Sequence of chain 33.B:
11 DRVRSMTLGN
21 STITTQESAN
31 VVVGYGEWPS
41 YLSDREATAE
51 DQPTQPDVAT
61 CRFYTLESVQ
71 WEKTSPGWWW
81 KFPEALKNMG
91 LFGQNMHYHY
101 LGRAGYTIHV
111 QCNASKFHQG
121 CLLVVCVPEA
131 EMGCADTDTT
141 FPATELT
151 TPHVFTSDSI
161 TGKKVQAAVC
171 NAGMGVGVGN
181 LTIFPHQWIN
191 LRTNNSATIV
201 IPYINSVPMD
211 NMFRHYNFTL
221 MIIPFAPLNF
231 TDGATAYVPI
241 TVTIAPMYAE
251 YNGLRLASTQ

Sequence of chain 33.D:
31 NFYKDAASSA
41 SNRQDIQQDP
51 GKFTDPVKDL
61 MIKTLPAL

Binding-site contacts:
Ligand atom C8 contacts residue TRP38 of chain 33.B at 4.1 Å (hydrophobic).
Ligand atom C6 contacts residue TRP38 of chain 33.B at 3.9 Å (hydrophobic).
Ligand atom N3 contacts residue TRP38 of chain 33.B at 4.3 Å.
Ligand atom O6 contacts residue LYS58 of chain 33.D at 4.2 Å.
Ligand atom N1 contacts residue LYS58 of chain 33.D at 4.0 Å.
Ligand atom O6 contacts residue TRP38 of chain 33.B at 3.7 Å.
Ligand atom N1 contacts residue TRP38 of chain 33.B at 4.1 Å.
Ligand atom C5 contacts residue TRP38 of chain 33.B at 3.9 Å (hydrophobic).
Ligand atom C4 contacts residue TRP38 of chain 33.B at 4.1 Å (hydrophobic).
Ligand atom N9 contacts residue TRP38 of chain 33.B at 4.4 Å.
Ligand atom C2 contacts residue TRP38 of chain 33.B at 4.2 Å (hydrophobic).
Ligand atom N7 contacts residue TRP38 of chain 33.B at 3.7 Å.

The small molecule below binds the protein below.
Small molecule (SMILES): Nc1nc2[nH]cnc2c(=O)[nH]1